Sequence of chain 1.K:
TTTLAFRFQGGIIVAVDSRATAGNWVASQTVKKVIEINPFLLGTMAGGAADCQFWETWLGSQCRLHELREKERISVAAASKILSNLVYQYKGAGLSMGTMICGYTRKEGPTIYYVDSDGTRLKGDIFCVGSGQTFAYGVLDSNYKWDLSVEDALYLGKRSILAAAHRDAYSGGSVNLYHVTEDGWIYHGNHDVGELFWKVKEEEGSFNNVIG

Sequence of chain 1.L:
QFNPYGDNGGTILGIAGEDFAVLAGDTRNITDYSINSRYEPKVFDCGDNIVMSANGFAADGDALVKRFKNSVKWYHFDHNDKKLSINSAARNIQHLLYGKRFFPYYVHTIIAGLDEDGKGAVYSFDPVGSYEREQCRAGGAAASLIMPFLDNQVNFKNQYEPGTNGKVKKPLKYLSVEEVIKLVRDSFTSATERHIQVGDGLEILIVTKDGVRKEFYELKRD

Binding-site contacts:
Ligand atom N contacts residue GLY47 of chain 1.K at 2.7 Å (h-bond).
Ligand atom C49 contacts residue TYR106 of chain 1.L at 3.7 Å (hydrophobic).
Ligand atom N contacts residue ASP126 of chain 1.L at 3.0 Å (salt-bridge).
Ligand atom CB contacts residue THR21 of chain 1.K at 3.8 Å.
Ligand atom O contacts residue THR21 of chain 1.K at 3.7 Å.
Ligand atom CA contacts residue ASP126 of chain 1.L at 3.8 Å.
Ligand atom CA contacts residue ASP126 of chain 1.L at 3.8 Å.
Ligand atom C3 contacts residue ALA49 of chain 1.K at 3.8 Å (hydrophobic).
Ligand atom C contacts residue GLY47 of chain 1.K at 3.7 Å.
Ligand atom CB contacts residue 0L11 of chain 1.GA at 3.6 Å.
Ligand atom O contacts residue THR21 of chain 1.K at 3.2 Å (h-bond).
Ligand atom CZ3 contacts residue GLY48 of chain 1.K at 3.8 Å.
Ligand atom C5 contacts residue VAL31 of chain 1.K at 3.4 Å (hydrophobic).
Ligand atom C contacts residue 0L11 of chain 1.GA at 3.5 Å.
Ligand atom CB contacts residue ASP126 of chain 1.L at 3.4 Å.
Ligand atom CA contacts residue GLY47 of chain 1.K at 3.4 Å.
Ligand atom C contacts residue GLY47 of chain 1.K at 3.5 Å.
Ligand atom CE2 contacts residue PRO127 of chain 1.L at 3.8 Å (hydrophobic).
Ligand atom CA contacts residue 0L11 of chain 1.GA at 2.5 Å.
Ligand atom C5 contacts residue ALA49 of chain 1.K at 3.6 Å (hydrophobic).
Ligand atom C contacts residue ASP126 of chain 1.L at 3.7 Å.
Ligand atom CD1 contacts residue THR21 of chain 1.K at 3.3 Å.
Ligand atom CA contacts residue THR21 of chain 1.K at 3.6 Å.
Ligand atom OG contacts residue MES1 of chain 1.EA at 2.9 Å (h-bond).
Ligand atom C contacts residue THR1 of chain 1.K at 3.3 Å.
Ligand atom N contacts residue 0L11 of chain 1.GA at 1.4 Å.
Ligand atom C3 contacts residue MET45 of chain 1.K at 3.4 Å (hydrophobic).
Ligand atom OD1 contacts residue GLY23 of chain 1.K at 3.4 Å (h-bond).
Ligand atom O contacts residue ALA20 of chain 1.K at 3.4 Å.
Ligand atom N contacts residue THR21 of chain 1.K at 2.9 Å (h-bond).
Ligand atom O contacts residue ALA49 of chain 1.K at 3.4 Å.
Ligand atom CE3 contacts residue GLY47 of chain 1.K at 3.5 Å.
Ligand atom C49 contacts residue PRO104 of chain 1.L at 3.8 Å (hydrophobic).
Ligand atom OH contacts residue PRO104 of chain 1.L at 3.4 Å.
Ligand atom OD1 contacts residue ALA22 of chain 1.K at 3.5 Å.
Ligand atom OD1 contacts residue THR21 of chain 1.K at 2.9 Å (h-bond).
Ligand atom O contacts residue ALA22 of chain 1.K at 3.7 Å.
Ligand atom C contacts residue THR21 of chain 1.K at 3.7 Å.
Ligand atom C2 contacts residue MET45 of chain 1.K at 3.8 Å (hydrophobic).
Ligand atom C51 contacts residue TYR106 of chain 1.L at 3.7 Å (hydrophobic).

A small-molecule ligand and the protein it binds are described below.
Small molecule (SMILES): C[C@H](NC(=O)[C@@H](N)Cc1ccc(OCc2ccccc2)cc1)C(=O)N[C@@H](C[C@]1(O)C(=O)Nc2ccccc21)C(=O)NCc1ccccc1